A small-molecule ligand and the protein it binds are described below.
Small molecule (SMILES): CC(=O)N[C@H]1[C@H](O[C@H]2[C@H](O)[C@@H](NC(C)=O)CO[C@@H]2CO)O[C@H](CO)[C@@H](O)[C@@H]1O

Sequence of chain 1.C:
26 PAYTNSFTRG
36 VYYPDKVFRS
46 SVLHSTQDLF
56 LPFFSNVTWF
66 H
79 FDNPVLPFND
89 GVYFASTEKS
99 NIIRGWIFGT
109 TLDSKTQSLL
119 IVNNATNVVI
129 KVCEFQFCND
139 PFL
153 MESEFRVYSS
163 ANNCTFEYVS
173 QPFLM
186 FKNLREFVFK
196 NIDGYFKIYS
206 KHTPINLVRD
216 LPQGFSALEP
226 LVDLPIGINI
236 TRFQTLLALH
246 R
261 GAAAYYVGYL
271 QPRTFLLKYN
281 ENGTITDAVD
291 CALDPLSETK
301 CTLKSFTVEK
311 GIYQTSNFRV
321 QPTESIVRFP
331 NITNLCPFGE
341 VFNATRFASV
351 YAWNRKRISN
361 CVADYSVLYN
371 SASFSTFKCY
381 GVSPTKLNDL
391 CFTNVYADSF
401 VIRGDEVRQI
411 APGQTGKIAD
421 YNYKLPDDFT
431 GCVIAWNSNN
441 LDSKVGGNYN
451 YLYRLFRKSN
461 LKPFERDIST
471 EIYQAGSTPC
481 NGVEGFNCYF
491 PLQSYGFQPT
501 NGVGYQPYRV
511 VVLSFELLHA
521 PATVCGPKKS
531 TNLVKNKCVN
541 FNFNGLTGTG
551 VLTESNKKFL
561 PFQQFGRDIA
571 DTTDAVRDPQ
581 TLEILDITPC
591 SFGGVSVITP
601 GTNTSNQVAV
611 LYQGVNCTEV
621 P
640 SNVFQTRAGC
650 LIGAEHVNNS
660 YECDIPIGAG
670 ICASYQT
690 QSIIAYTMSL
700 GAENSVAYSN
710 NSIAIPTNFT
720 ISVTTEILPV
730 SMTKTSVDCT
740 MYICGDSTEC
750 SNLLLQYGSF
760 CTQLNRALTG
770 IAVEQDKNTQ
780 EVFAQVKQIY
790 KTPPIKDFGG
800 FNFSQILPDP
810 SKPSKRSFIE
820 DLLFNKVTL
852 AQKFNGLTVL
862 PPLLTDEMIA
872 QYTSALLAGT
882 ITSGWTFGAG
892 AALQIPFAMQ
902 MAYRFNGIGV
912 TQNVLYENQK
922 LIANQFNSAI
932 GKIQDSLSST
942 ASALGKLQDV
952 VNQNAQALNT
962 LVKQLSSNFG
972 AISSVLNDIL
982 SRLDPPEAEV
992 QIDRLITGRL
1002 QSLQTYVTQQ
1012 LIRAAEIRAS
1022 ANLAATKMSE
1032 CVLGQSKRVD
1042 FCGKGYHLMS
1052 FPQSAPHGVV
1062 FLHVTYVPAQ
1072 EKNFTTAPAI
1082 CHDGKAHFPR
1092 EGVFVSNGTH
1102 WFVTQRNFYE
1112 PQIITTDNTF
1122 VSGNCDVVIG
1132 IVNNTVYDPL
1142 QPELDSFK

Binding-site contacts:
Ligand atom C8 contacts residue LEU922 of chain 1.C at 4.2 Å (hydrophobic).
Ligand atom C5 contacts residue ASN717 of chain 1.C at 3.7 Å.
Ligand atom O5 contacts residue ASN717 of chain 1.C at 2.4 Å (h-bond).
Ligand atom C7 contacts residue ASN717 of chain 1.C at 3.5 Å.
Ligand atom C4 contacts residue ASN717 of chain 1.C at 4.2 Å.
Ligand atom C2 contacts residue ASN717 of chain 1.C at 2.5 Å.
Ligand atom N2 contacts residue GLN1071 of chain 1.C at 4.1 Å.
Ligand atom O4 contacts residue LEU922 of chain 1.C at 4.1 Å.
Ligand atom C6 contacts residue GLN926 of chain 1.C at 4.1 Å.
Ligand atom N2 contacts residue LEU922 of chain 1.C at 4.1 Å.
Ligand atom C2 contacts residue GLN1071 of chain 1.C at 3.7 Å.
Ligand atom N2 contacts residue ASN717 of chain 1.C at 2.9 Å (h-bond).
Ligand atom C3 contacts residue ASN717 of chain 1.C at 3.8 Å.
Ligand atom C6 contacts residue LEU922 of chain 1.C at 4.2 Å (hydrophobic).
Ligand atom C1 contacts residue ASN717 of chain 1.C at 1.4 Å.
Ligand atom O7 contacts residue ASN717 of chain 1.C at 3.7 Å.
Ligand atom O6 contacts residue THR719 of chain 1.C at 4.2 Å.
Ligand atom O6 contacts residue GLN926 of chain 1.C at 3.6 Å (h-bond).
Ligand atom C1 contacts residue GLN1071 of chain 1.C at 3.4 Å.
Ligand atom C5 contacts residue LEU922 of chain 1.C at 4.0 Å (hydrophobic).
Ligand atom O5 contacts residue GLN1071 of chain 1.C at 3.8 Å.